Binding-site contacts:
Ligand atom C1 contacts residue ALA187 of chain 1.A at 4.2 Å (hydrophobic).
Ligand atom O7 contacts residue HIS206 of chain 1.A at 3.0 Å (h-bond).
Ligand atom N2 contacts residue ASN64 of chain 1.A at 3.1 Å (h-bond).
Ligand atom C4 contacts residue HIS206 of chain 1.A at 4.3 Å.
Ligand atom C2 contacts residue ASN64 of chain 1.A at 2.6 Å.
Ligand atom O3 contacts residue HIS206 of chain 1.A at 3.8 Å.
Ligand atom N2 contacts residue ALA187 of chain 1.A at 3.9 Å.
Ligand atom C7 contacts residue ALA187 of chain 1.A at 3.4 Å (hydrophobic).
Ligand atom C5 contacts residue GLU65 of chain 1.A at 3.3 Å.
Ligand atom C2 contacts residue HIS206 of chain 1.A at 3.8 Å.
Ligand atom C3 contacts residue HIS206 of chain 1.A at 4.3 Å.
Ligand atom O5 contacts residue GLU190 of chain 1.A at 3.1 Å (salt-bridge).
Ligand atom C8 contacts residue ASN188 of chain 1.A at 4.0 Å.
Ligand atom C7 contacts residue HIS206 of chain 1.A at 3.9 Å.
Ligand atom C8 contacts residue GLN186 of chain 1.A at 3.0 Å.
Ligand atom C7 contacts residue ILE237 of chain 1.A at 4.4 Å (hydrophobic).
Ligand atom C6 contacts residue GLU65 of chain 1.A at 3.6 Å.
Ligand atom C1 contacts residue ASN64 of chain 1.A at 1.4 Å.
Ligand atom C3 contacts residue ASN64 of chain 1.A at 3.9 Å.
Ligand atom O5 contacts residue GLU65 of chain 1.A at 3.6 Å (salt-bridge).
Ligand atom O7 contacts residue ASN64 of chain 1.A at 3.1 Å (h-bond).
Ligand atom C7 contacts residue ILE183 of chain 1.A at 4.2 Å (hydrophobic).
Ligand atom C6 contacts residue GLU190 of chain 1.A at 3.8 Å.
Ligand atom C7 contacts residue ASN64 of chain 1.A at 3.3 Å.
Ligand atom O5 contacts residue ASN64 of chain 1.A at 2.4 Å (h-bond).
Ligand atom C8 contacts residue ILE183 of chain 1.A at 3.0 Å (hydrophobic).
Ligand atom O3 contacts residue ILE237 of chain 1.A at 3.7 Å.
Ligand atom O6 contacts residue GLU190 of chain 1.A at 2.6 Å (salt-bridge).
Ligand atom C8 contacts residue ALA187 of chain 1.A at 3.4 Å (hydrophobic).
Ligand atom C5 contacts residue GLU190 of chain 1.A at 4.0 Å.
Ligand atom C7 contacts residue ASN188 of chain 1.A at 4.1 Å.
Ligand atom C1 contacts residue GLU65 of chain 1.A at 3.9 Å.
Ligand atom N2 contacts residue HIS206 of chain 1.A at 4.3 Å.
Ligand atom C4 contacts residue ASN64 of chain 1.A at 4.2 Å.
Ligand atom O7 contacts residue ALA187 of chain 1.A at 3.7 Å.
Ligand atom O7 contacts residue ASN188 of chain 1.A at 3.1 Å (h-bond).
Ligand atom N2 contacts residue GLN186 of chain 1.A at 3.7 Å.
Ligand atom C7 contacts residue GLN186 of chain 1.A at 4.2 Å.
Ligand atom C5 contacts residue ASN64 of chain 1.A at 3.7 Å.
Ligand atom C1 contacts residue GLU190 of chain 1.A at 4.1 Å.

Sequence of chain 1.A:
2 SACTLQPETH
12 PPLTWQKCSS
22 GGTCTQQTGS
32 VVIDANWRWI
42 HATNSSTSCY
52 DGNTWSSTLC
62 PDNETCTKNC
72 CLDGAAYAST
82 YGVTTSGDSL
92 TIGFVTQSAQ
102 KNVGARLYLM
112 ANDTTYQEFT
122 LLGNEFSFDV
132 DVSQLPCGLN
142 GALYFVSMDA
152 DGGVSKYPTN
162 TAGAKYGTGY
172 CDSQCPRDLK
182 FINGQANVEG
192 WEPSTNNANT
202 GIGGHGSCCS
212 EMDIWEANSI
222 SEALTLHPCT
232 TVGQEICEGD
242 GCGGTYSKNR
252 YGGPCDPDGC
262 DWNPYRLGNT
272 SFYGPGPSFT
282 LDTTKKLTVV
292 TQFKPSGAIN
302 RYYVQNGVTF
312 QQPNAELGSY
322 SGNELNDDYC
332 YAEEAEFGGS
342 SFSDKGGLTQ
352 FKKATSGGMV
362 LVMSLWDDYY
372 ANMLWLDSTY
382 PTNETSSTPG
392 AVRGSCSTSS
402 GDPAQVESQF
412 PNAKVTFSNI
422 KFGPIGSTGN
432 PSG

A protein and the small-molecule ligand that binds it are described below.
Small molecule (SMILES): CC(=O)N[C@@H]1[C@@H](O)[C@H](O)[C@@H](CO)O[C@H]1O